Binding-site contacts:
Ligand atom C2 contacts residue ASN788 of chain 1.A at 2.4 Å.
Ligand atom C4 contacts residue ASN788 of chain 1.A at 4.1 Å.
Ligand atom C5 contacts residue ASN788 of chain 1.A at 3.6 Å.
Ligand atom C1 contacts residue ASN788 of chain 1.A at 1.4 Å.
Ligand atom N2 contacts residue ASN788 of chain 1.A at 3.0 Å (h-bond).
Ligand atom O5 contacts residue ASN788 of chain 1.A at 2.3 Å (h-bond).
Ligand atom C1 contacts residue SER790 of chain 1.A at 3.7 Å.
Ligand atom O6 contacts residue GLN791 of chain 1.A at 4.1 Å.
Ligand atom O5 contacts residue SER790 of chain 1.A at 4.1 Å.
Ligand atom C3 contacts residue ASN788 of chain 1.A at 3.8 Å.
Ligand atom C7 contacts residue ASN788 of chain 1.A at 3.9 Å.
Ligand atom O7 contacts residue ASN788 of chain 1.A at 4.4 Å.

The protein below binds the small molecule below.
Small molecule (SMILES): CC(=O)N[C@H]1[C@H](O[C@H]2[C@H](O)[C@@H](NC(C)=O)CO[C@@H]2CO)O[C@H](CO)[C@@H](O)[C@@H]1O

Sequence of chain 1.A:
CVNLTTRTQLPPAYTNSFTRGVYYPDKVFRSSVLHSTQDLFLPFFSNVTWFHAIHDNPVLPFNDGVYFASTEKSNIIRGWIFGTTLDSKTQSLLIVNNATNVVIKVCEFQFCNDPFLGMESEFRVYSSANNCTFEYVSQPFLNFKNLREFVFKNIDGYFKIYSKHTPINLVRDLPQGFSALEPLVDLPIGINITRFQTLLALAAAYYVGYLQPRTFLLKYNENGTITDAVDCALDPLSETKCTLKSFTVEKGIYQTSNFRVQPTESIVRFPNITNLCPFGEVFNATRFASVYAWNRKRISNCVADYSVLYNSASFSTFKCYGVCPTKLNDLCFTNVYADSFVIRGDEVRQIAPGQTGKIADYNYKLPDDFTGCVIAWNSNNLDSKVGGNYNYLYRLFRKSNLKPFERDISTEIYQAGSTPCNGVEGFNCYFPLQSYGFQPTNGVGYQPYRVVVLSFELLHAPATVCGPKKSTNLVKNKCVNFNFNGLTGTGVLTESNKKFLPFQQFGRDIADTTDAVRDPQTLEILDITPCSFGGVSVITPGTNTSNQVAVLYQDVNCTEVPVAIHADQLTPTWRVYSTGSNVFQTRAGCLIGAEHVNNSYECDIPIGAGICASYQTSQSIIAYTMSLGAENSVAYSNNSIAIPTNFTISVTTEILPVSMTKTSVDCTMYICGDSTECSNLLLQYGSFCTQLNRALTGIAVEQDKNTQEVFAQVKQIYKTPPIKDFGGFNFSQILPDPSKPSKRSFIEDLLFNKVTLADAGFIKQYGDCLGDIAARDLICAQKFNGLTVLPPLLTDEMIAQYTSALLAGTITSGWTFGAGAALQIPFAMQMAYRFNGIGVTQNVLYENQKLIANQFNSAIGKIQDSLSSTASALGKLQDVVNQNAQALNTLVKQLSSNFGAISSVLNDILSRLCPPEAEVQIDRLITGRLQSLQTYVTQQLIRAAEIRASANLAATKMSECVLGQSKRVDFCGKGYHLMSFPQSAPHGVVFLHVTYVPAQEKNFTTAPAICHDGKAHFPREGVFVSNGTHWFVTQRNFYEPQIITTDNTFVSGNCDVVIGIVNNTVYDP